Binding-site contacts:
Ligand atom O7 contacts residue ASN344 of chain 1.A at 3.7 Å.
Ligand atom N2 contacts residue ASN344 of chain 1.A at 2.7 Å (h-bond).
Ligand atom C8 contacts residue ASN344 of chain 1.A at 4.5 Å.
Ligand atom C1 contacts residue ASN344 of chain 1.A at 1.4 Å.
Ligand atom O6 contacts residue PHE350 of chain 1.A at 3.8 Å.
Ligand atom C8 contacts residue GLU340 of chain 1.A at 3.7 Å.
Ligand atom O5 contacts residue ASN344 of chain 1.A at 2.4 Å (h-bond).
Ligand atom O7 contacts residue GLU372 of chain 1.A at 4.3 Å.
Ligand atom C6 contacts residue GLN353 of chain 1.A at 3.5 Å.
Ligand atom C4 contacts residue ASN344 of chain 1.A at 4.1 Å.
Ligand atom C1 contacts residue PHE350 of chain 1.A at 4.3 Å (hydrophobic).
Ligand atom C5 contacts residue ASN344 of chain 1.A at 3.7 Å.
Ligand atom C5 contacts residue PHE350 of chain 1.A at 4.4 Å (hydrophobic).
Ligand atom C7 contacts residue ASN344 of chain 1.A at 3.4 Å.
Ligand atom O6 contacts residue GLN353 of chain 1.A at 2.7 Å (h-bond).
Ligand atom C6 contacts residue PHE350 of chain 1.A at 4.1 Å (hydrophobic).
Ligand atom C3 contacts residue ASN344 of chain 1.A at 3.7 Å.
Ligand atom O5 contacts residue PHE350 of chain 1.A at 3.4 Å.
Ligand atom C8 contacts residue VAL341 of chain 1.A at 4.2 Å (hydrophobic).
Ligand atom C2 contacts residue ASN344 of chain 1.A at 2.3 Å.

The small molecule below binds the protein below.
Small molecule (SMILES): CC(=O)N[C@@H]1[C@@H](O)[C@H](O)[C@@H](CO)O[C@H]1O

Sequence of chain 1.A:
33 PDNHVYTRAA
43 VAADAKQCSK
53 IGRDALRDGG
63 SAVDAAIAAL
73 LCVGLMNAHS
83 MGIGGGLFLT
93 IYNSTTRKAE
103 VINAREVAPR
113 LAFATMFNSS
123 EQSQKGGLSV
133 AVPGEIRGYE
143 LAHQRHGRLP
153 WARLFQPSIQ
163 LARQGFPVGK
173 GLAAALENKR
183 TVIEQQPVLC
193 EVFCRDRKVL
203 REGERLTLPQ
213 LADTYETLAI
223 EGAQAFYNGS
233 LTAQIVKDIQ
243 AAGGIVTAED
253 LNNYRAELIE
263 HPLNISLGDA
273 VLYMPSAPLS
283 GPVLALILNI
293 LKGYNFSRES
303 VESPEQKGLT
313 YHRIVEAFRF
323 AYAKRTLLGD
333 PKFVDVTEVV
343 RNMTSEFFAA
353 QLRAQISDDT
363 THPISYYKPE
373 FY